Binding-site contacts:
Ligand atom C13 contacts residue GLY27 of chain 1.C at 3.7 Å.
Ligand atom N1 contacts residue ASP30 of chain 1.C at 3.1 Å (salt-bridge).
Ligand atom C30 contacts residue GLY48 of chain 1.B at 2.9 Å.
Ligand atom C6 contacts residue ALA28 of chain 1.C at 3.6 Å (hydrophobic).
Ligand atom O26 contacts residue ASP29 of chain 1.B at 3.4 Å (salt-bridge).
Ligand atom O9 contacts residue VAL50 of chain 1.B at 3.0 Å.
Ligand atom O18 contacts residue ASP25 of chain 1.C at 2.6 Å (salt-bridge).
Ligand atom O18 contacts residue ASP25 of chain 1.B at 2.7 Å (salt-bridge).
Ligand atom O26 contacts residue ASP30 of chain 1.B at 3.4 Å (salt-bridge).
Ligand atom C25 contacts residue VAL47 of chain 1.B at 3.6 Å (hydrophobic).
Ligand atom C32 contacts residue GLY27 of chain 1.B at 3.7 Å.
Ligand atom C4 contacts residue GLY48 of chain 1.C at 3.5 Å.
Ligand atom O10 contacts residue VAL50 of chain 1.B at 3.6 Å.
Ligand atom C27 contacts residue ASP29 of chain 1.B at 3.6 Å.
Ligand atom C31 contacts residue VAL47 of chain 1.B at 3.7 Å (hydrophobic).
Ligand atom C7 contacts residue ALA28 of chain 1.C at 3.6 Å (hydrophobic).
Ligand atom C37 contacts residue GLY27 of chain 1.B at 3.3 Å.
Ligand atom C31 contacts residue GLY48 of chain 1.B at 3.1 Å.
Ligand atom C15 contacts residue GLY27 of chain 1.C at 3.8 Å.
Ligand atom O23 contacts residue ALA28 of chain 1.B at 3.8 Å.
Ligand atom C17 contacts residue ASP25 of chain 1.B at 3.1 Å.
Ligand atom C2 contacts residue ASP30 of chain 1.C at 3.8 Å.
Ligand atom N20 contacts residue GLY27 of chain 1.B at 3.2 Å (h-bond).
Ligand atom O18 contacts residue GLY27 of chain 1.B at 3.5 Å.
Ligand atom C24 contacts residue VAL47 of chain 1.B at 3.7 Å (hydrophobic).
Ligand atom C7 contacts residue ASP30 of chain 1.C at 3.3 Å.
Ligand atom C3 contacts residue VAL47 of chain 1.C at 3.7 Å (hydrophobic).
Ligand atom C34 contacts residue GLY49 of chain 1.B at 3.8 Å.
Ligand atom C17 contacts residue ASP25 of chain 1.C at 3.2 Å.
Ligand atom C15 contacts residue ILE82 of chain 1.B at 3.5 Å (hydrophobic).
Ligand atom C32 contacts residue ASP25 of chain 1.C at 3.1 Å.
Ligand atom C24 contacts residue GLY48 of chain 1.B at 3.7 Å.
Ligand atom O28 contacts residue ASP29 of chain 1.B at 2.9 Å (salt-bridge).
Ligand atom C16 contacts residue ASP25 of chain 1.C at 2.9 Å.
Ligand atom C14 contacts residue ILE84 of chain 1.B at 3.5 Å (hydrophobic).
Ligand atom C19 contacts residue ASP25 of chain 1.C at 3.7 Å.
Ligand atom C12 contacts residue GLY27 of chain 1.C at 3.3 Å.
Ligand atom C15 contacts residue LEU23 of chain 1.B at 3.8 Å (hydrophobic).
Ligand atom C29 contacts residue ARG8 of chain 1.C at 3.6 Å.
Ligand atom O9 contacts residue GLY49 of chain 1.C at 3.0 Å.

Sequence of chain 1.C:
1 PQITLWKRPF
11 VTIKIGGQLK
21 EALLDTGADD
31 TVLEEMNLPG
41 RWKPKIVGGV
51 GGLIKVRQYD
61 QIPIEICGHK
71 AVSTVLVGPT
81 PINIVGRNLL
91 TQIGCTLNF

Sequence of chain 1.B:
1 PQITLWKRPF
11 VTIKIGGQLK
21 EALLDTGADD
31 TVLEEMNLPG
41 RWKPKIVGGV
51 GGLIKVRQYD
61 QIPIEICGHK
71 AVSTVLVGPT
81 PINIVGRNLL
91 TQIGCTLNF

The protein below binds the small molecule below.
Small molecule (SMILES): CC(C)CN(C[C@@H](O)[C@H](Cc1ccccc1)NC(=O)O[C@H]1CO[C@H]2OCC[C@H]21)S(=O)(=O)c1ccc(N)cc1